Binding-site contacts:
Ligand atom C4 contacts residue ASN157 of chain 1.A at 4.2 Å.
Ligand atom O5 contacts residue ASN157 of chain 1.A at 2.3 Å (h-bond).
Ligand atom C4 contacts residue ARG214 of chain 2.A at 3.8 Å.
Ligand atom C1 contacts residue ASN217 of chain 2.A at 4.4 Å.
Ligand atom C6 contacts residue ASN217 of chain 2.A at 3.6 Å.
Ligand atom C3 contacts residue ARG214 of chain 2.A at 4.0 Å.
Ligand atom C7 contacts residue ARG214 of chain 2.A at 4.3 Å.
Ligand atom C8 contacts residue THR179 of chain 2.A at 3.4 Å.
Ligand atom C5 contacts residue ASN217 of chain 2.A at 3.4 Å.
Ligand atom O5 contacts residue ASN217 of chain 2.A at 3.7 Å.
Ligand atom O5 contacts residue LEU236 of chain 1.A at 4.5 Å.
Ligand atom C8 contacts residue THR159 of chain 1.A at 4.3 Å.
Ligand atom C3 contacts residue SER211 of chain 2.A at 4.2 Å.
Ligand atom C6 contacts residue THR159 of chain 1.A at 4.2 Å.
Ligand atom O7 contacts residue PRO213 of chain 2.A at 3.6 Å.
Ligand atom C2 contacts residue SER211 of chain 2.A at 4.4 Å.
Ligand atom C5 contacts residue ARG214 of chain 2.A at 4.4 Å.
Ligand atom O7 contacts residue ARG212 of chain 2.A at 4.1 Å.
Ligand atom O3 contacts residue ARG214 of chain 2.A at 3.2 Å.
Ligand atom O7 contacts residue ARG214 of chain 2.A at 3.2 Å (salt-bridge).
Ligand atom C1 contacts residue ASN157 of chain 1.A at 1.4 Å.
Ligand atom C1 contacts residue ARG214 of chain 2.A at 4.0 Å.
Ligand atom O4 contacts residue ARG214 of chain 2.A at 4.3 Å.
Ligand atom N2 contacts residue ASN157 of chain 1.A at 3.0 Å (h-bond).
Ligand atom C7 contacts residue ASN157 of chain 1.A at 4.0 Å.
Ligand atom N2 contacts residue SER211 of chain 2.A at 3.4 Å (h-bond).
Ligand atom C5 contacts residue ASN157 of chain 1.A at 3.6 Å.
Ligand atom O3 contacts residue SER211 of chain 2.A at 4.5 Å.
Ligand atom O5 contacts residue ARG214 of chain 2.A at 3.8 Å.
Ligand atom C8 contacts residue SER211 of chain 2.A at 3.6 Å.
Ligand atom O7 contacts residue ASN157 of chain 1.A at 4.4 Å.
Ligand atom C7 contacts residue SER211 of chain 2.A at 3.9 Å.
Ligand atom O5 contacts residue ARG214 of chain 2.A at 3.9 Å.
Ligand atom C2 contacts residue ARG214 of chain 2.A at 4.1 Å.
Ligand atom C1 contacts residue ARG214 of chain 2.A at 4.3 Å.
Ligand atom C8 contacts residue ILE234 of chain 1.A at 4.1 Å (hydrophobic).
Ligand atom C2 contacts residue ASN157 of chain 1.A at 2.5 Å.
Ligand atom O6 contacts residue ARG214 of chain 2.A at 4.2 Å.
Ligand atom C3 contacts residue ASN157 of chain 1.A at 3.8 Å.

Sequence of chain 2.A:
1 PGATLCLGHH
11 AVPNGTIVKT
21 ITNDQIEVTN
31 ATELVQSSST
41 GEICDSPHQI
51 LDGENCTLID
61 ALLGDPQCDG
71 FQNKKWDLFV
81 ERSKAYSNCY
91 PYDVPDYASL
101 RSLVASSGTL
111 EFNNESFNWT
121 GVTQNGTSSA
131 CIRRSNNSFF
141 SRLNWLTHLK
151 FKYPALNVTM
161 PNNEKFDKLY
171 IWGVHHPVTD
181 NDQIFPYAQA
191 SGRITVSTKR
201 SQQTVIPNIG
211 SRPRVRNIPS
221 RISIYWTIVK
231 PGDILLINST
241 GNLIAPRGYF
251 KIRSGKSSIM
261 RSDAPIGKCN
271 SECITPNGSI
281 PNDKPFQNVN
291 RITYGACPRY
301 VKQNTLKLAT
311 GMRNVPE

A small-molecule ligand and the protein it binds are described below.
Small molecule (SMILES): CC(=O)N[C@H]1[C@H](O[C@H]2[C@H](O)[C@@H](NC(C)=O)CO[C@@H]2CO)O[C@H](CO)[C@@H](O[C@@H]2O[C@H](CO)[C@@H](O)[C@H](O)[C@@H]2O)[C@@H]1O

Sequence of chain 1.A:
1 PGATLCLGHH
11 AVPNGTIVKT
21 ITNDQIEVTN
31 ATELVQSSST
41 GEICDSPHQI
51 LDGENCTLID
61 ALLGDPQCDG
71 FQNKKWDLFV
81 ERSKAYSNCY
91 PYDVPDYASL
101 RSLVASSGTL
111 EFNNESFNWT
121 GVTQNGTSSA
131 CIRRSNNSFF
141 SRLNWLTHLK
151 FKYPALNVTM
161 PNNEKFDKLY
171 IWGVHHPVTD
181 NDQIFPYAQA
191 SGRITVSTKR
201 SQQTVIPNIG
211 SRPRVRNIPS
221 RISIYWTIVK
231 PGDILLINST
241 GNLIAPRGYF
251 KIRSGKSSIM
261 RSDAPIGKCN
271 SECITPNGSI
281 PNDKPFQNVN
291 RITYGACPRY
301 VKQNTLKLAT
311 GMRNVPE